The protein below binds the small molecule below.
Small molecule (SMILES): CCCC(=O)Nc1n[nH]c2cc(-c3ccc(O)cc3)ccc12

Binding-site contacts:
Ligand atom O14 contacts residue LEU16 of chain 1.A at 3.3 Å.
Ligand atom N6 contacts residue TYR89 of chain 1.A at 3.7 Å.
Ligand atom N7 contacts residue GLU88 of chain 1.A at 3.5 Å (salt-bridge).
Ligand atom C4 contacts residue LEU140 of chain 1.A at 3.9 Å (hydrophobic).
Ligand atom C11 contacts residue TYR89 of chain 1.A at 3.8 Å (hydrophobic).
Ligand atom C3 contacts residue ALA90 of chain 1.A at 3.6 Å (hydrophobic).
Ligand atom C17 contacts residue LEU16 of chain 1.A at 3.8 Å (hydrophobic).
Ligand atom C18 contacts residue LYS39 of chain 1.A at 3.6 Å.
Ligand atom N7 contacts residue TYR89 of chain 1.A at 3.3 Å.
Ligand atom N6 contacts residue GLU88 of chain 1.A at 2.8 Å (salt-bridge).
Ligand atom N8 contacts residue ALA90 of chain 1.A at 2.9 Å (h-bond).
Ligand atom C13 contacts residue ALA90 of chain 1.A at 3.4 Å (hydrophobic).
Ligand atom C20 contacts residue TYR89 of chain 1.A at 3.8 Å (hydrophobic).
Ligand atom C2 contacts residue LEU140 of chain 1.A at 3.6 Å (hydrophobic).
Ligand atom C2 contacts residue ALA37 of chain 1.A at 4.0 Å (hydrophobic).
Ligand atom C20 contacts residue ARG14 of chain 1.A at 4.1 Å.
Ligand atom C2 contacts residue GLU88 of chain 1.A at 3.9 Å.
Ligand atom C5 contacts residue LEU71 of chain 1.A at 3.8 Å (hydrophobic).
Ligand atom C15 contacts residue LEU87 of chain 1.A at 4.1 Å (hydrophobic).
Ligand atom C17 contacts residue TYR89 of chain 1.A at 3.5 Å (hydrophobic).
Ligand atom O22 contacts residue PHE152 of chain 1.A at 3.6 Å.
Ligand atom N6 contacts residue ALA37 of chain 1.A at 3.6 Å.
Ligand atom N8 contacts residue TYR89 of chain 1.A at 3.5 Å.
Ligand atom C1 contacts residue LEU140 of chain 1.A at 3.6 Å (hydrophobic).
Ligand atom C3 contacts residue LEU140 of chain 1.A at 4.1 Å (hydrophobic).
Ligand atom N7 contacts residue ALA90 of chain 1.A at 2.8 Å (h-bond).
Ligand atom C20 contacts residue PRO91 of chain 1.A at 3.6 Å (hydrophobic).
Ligand atom C15 contacts residue VAL24 of chain 1.A at 3.6 Å (hydrophobic).
Ligand atom C13 contacts residue GLY93 of chain 1.A at 3.7 Å.
Ligand atom N6 contacts residue ALA90 of chain 1.A at 3.6 Å.
Ligand atom C11 contacts residue LEU16 of chain 1.A at 4.0 Å (hydrophobic).
Ligand atom N6 contacts residue LEU140 of chain 1.A at 4.0 Å.
Ligand atom C19 contacts residue ALA150 of chain 1.A at 4.1 Å (hydrophobic).
Ligand atom C11 contacts residue ALA90 of chain 1.A at 3.7 Å (hydrophobic).
Ligand atom C13 contacts residue TYR89 of chain 1.A at 4.1 Å (hydrophobic).
Ligand atom C17 contacts residue ARG14 of chain 1.A at 4.1 Å.
Ligand atom C3 contacts residue TYR89 of chain 1.A at 3.8 Å (hydrophobic).
Ligand atom C10 contacts residue VAL24 of chain 1.A at 4.1 Å (hydrophobic).
Ligand atom C19 contacts residue PHE152 of chain 1.A at 4.0 Å (hydrophobic).
Ligand atom C5 contacts residue LEU140 of chain 1.A at 3.9 Å (hydrophobic).

Sequence of chain 1.A:
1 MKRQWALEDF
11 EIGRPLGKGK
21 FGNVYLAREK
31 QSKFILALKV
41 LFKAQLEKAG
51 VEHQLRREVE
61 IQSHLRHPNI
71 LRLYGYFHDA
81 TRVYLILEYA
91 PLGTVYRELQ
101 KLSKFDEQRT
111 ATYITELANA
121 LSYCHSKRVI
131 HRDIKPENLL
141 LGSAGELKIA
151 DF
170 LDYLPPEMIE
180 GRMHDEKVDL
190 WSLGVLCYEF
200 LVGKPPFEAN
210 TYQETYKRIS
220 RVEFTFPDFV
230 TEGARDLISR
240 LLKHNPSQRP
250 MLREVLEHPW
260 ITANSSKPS